The protein below binds the small molecule below.
Small molecule (SMILES): N#C[Fe](C#N)(C#[O+])O[Ni]

Sequence of chain 1.A:
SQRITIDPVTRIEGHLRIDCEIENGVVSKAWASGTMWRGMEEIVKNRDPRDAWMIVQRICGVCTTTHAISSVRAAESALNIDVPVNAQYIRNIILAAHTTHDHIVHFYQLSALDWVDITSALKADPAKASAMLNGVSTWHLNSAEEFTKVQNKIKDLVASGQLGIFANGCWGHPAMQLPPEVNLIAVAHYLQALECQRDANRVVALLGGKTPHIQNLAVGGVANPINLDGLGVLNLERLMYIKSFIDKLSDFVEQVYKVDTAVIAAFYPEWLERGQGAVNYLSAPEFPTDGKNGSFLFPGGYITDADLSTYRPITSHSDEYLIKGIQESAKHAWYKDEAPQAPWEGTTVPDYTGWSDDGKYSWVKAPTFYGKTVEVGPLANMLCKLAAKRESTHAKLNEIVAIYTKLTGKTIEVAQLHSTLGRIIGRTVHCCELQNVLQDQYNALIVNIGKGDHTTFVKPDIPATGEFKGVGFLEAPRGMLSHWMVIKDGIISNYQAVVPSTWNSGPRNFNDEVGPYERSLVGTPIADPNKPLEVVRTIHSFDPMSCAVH

Binding-site contacts:
Ligand atom C1 contacts residue PRO501 of chain 1.A at 3.9 Å (hydrophobic).
Ligand atom C1 contacts residue CYS549 of chain 1.A at 3.2 Å (hydrophobic).
Ligand atom O1 contacts residue CYS549 of chain 1.A at 4.0 Å.
Ligand atom O1 contacts residue HIS68 of chain 1.A at 3.4 Å (h-bond).
Ligand atom N2 contacts residue CYS549 of chain 1.A at 3.5 Å.
Ligand atom C2 contacts residue SER502 of chain 1.A at 3.9 Å.
Ligand atom O1 contacts residue LEU482 of chain 1.A at 3.3 Å.
Ligand atom O1 contacts residue ALA477 of chain 1.A at 4.0 Å.
Ligand atom N2 contacts residue PRO501 of chain 1.A at 3.3 Å.
Ligand atom C2 contacts residue PRO501 of chain 1.A at 3.6 Å (hydrophobic).
Ligand atom O4 contacts residue CYS64 of chain 1.A at 2.9 Å (h-bond).
Ligand atom N2 contacts residue SER502 of chain 1.A at 3.0 Å (h-bond).
Ligand atom NI contacts residue CYS64 of chain 1.A at 2.6 Å.
Ligand atom C2 contacts residue CYS549 of chain 1.A at 3.1 Å (hydrophobic).
Ligand atom C1 contacts residue HIS68 of chain 1.A at 3.4 Å.
Ligand atom C1 contacts residue CYS64 of chain 1.A at 3.2 Å (hydrophobic).
Ligand atom C2 contacts residue VAL500 of chain 1.A at 3.7 Å (hydrophobic).
Ligand atom O1 contacts residue VAL500 of chain 1.A at 3.5 Å.
Ligand atom NI contacts residue CSO546 of chain 1.A at 2.3 Å.
Ligand atom N2 contacts residue ARG479 of chain 1.A at 3.7 Å.
Ligand atom FE contacts residue CYS64 of chain 1.A at 2.5 Å.
Ligand atom C3 contacts residue ALA477 of chain 1.A at 4.0 Å (hydrophobic).
Ligand atom C2 contacts residue ARG479 of chain 1.A at 3.5 Å.
Ligand atom N3 contacts residue PRO478 of chain 1.A at 3.5 Å.
Ligand atom C3 contacts residue ARG479 of chain 1.A at 3.5 Å.
Ligand atom NI contacts residue CYS549 of chain 1.A at 2.7 Å.
Ligand atom FE contacts residue CYS549 of chain 1.A at 2.5 Å.
Ligand atom N3 contacts residue ARG479 of chain 1.A at 2.9 Å (salt-bridge).
Ligand atom N2 contacts residue VAL500 of chain 1.A at 3.7 Å.
Ligand atom C1 contacts residue THR67 of chain 1.A at 3.4 Å.
Ligand atom O4 contacts residue ARG479 of chain 1.A at 3.1 Å.
Ligand atom O1 contacts residue THR67 of chain 1.A at 3.1 Å.
Ligand atom C1 contacts residue VAL500 of chain 1.A at 3.5 Å (hydrophobic).
Ligand atom NI contacts residue CYS61 of chain 1.A at 2.3 Å.
Ligand atom N3 contacts residue ALA477 of chain 1.A at 3.4 Å.
Ligand atom O4 contacts residue CSO546 of chain 1.A at 3.1 Å.
Ligand atom N3 contacts residue CYS64 of chain 1.A at 3.6 Å.
Ligand atom O4 contacts residue CYS549 of chain 1.A at 3.0 Å (h-bond).
Ligand atom O1 contacts residue PRO501 of chain 1.A at 3.6 Å.
Ligand atom C3 contacts residue CYS64 of chain 1.A at 3.2 Å (hydrophobic).